Sequence of chain 1.D:
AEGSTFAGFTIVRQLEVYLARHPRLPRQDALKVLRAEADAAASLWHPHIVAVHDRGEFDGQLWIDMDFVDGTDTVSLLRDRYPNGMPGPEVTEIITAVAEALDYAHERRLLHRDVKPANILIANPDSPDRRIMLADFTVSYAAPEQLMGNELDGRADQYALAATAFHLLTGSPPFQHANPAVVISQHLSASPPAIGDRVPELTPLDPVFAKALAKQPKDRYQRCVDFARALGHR

This small molecule binds to this protein.
Small molecule (SMILES): O=C(c1ccc(Nc2nccc(-c3cc4ccccc4s3)n2)cc1)N1CCC(N2CCCC2)CC1

Binding-site contacts:
Ligand atom C9 contacts residue ASP96 of chain 1.D at 4.0 Å.
Ligand atom C24 contacts residue ASP159 of chain 1.D at 3.0 Å.
Ligand atom C27 contacts residue VAL26 of chain 1.D at 3.8 Å (hydrophobic).
Ligand atom C17 contacts residue PHE91 of chain 1.D at 3.9 Å (hydrophobic).
Ligand atom N3 contacts residue LEU144 of chain 1.D at 3.8 Å.
Ligand atom C16 contacts residue LEU144 of chain 1.D at 3.5 Å (hydrophobic).
Ligand atom O contacts residue THR95 of chain 1.D at 3.6 Å.
Ligand atom C21 contacts residue VAL26 of chain 1.D at 4.0 Å (hydrophobic).
Ligand atom C24 contacts residue VAL26 of chain 1.D at 4.0 Å (hydrophobic).
Ligand atom C17 contacts residue ASP90 of chain 1.D at 3.2 Å.
Ligand atom C19 contacts residue LEU144 of chain 1.D at 4.0 Å (hydrophobic).
Ligand atom C15 contacts residue GLY94 of chain 1.D at 3.6 Å.
Ligand atom C20 contacts residue VAL26 of chain 1.D at 3.9 Å (hydrophobic).
Ligand atom C13 contacts residue VAL92 of chain 1.D at 3.8 Å (hydrophobic).
Ligand atom C3 contacts residue ASP96 of chain 1.D at 3.3 Å.
Ligand atom C17 contacts residue ALA39 of chain 1.D at 3.4 Å (hydrophobic).
Ligand atom N3 contacts residue ASP90 of chain 1.D at 4.0 Å.
Ligand atom C21 contacts residue MET89 of chain 1.D at 4.0 Å (hydrophobic).
Ligand atom C12 contacts residue LEU144 of chain 1.D at 3.7 Å (hydrophobic).
Ligand atom N3 contacts residue PHE91 of chain 1.D at 3.8 Å.
Ligand atom N2 contacts residue LEU144 of chain 1.D at 3.8 Å.
Ligand atom C14 contacts residue PHE91 of chain 1.D at 4.0 Å (hydrophobic).
Ligand atom N3 contacts residue VAL92 of chain 1.D at 3.1 Å (h-bond).
Ligand atom O contacts residue ASP96 of chain 1.D at 3.1 Å (salt-bridge).
Ligand atom N2 contacts residue PHE91 of chain 1.D at 4.0 Å.
Ligand atom C18 contacts residue ASP90 of chain 1.D at 4.0 Å.
Ligand atom N2 contacts residue VAL92 of chain 1.D at 3.4 Å (h-bond).
Ligand atom C22 contacts residue VAL26 of chain 1.D at 3.9 Å (hydrophobic).
Ligand atom O contacts residue SER99 of chain 1.D at 3.6 Å.
Ligand atom C8 contacts residue LEU18 of chain 1.D at 3.1 Å (hydrophobic).
Ligand atom C14 contacts residue VAL92 of chain 1.D at 3.4 Å (hydrophobic).
Ligand atom C26 contacts residue VAL26 of chain 1.D at 3.9 Å (hydrophobic).
Ligand atom C25 contacts residue VAL26 of chain 1.D at 4.0 Å (hydrophobic).
Ligand atom N4 contacts residue LEU144 of chain 1.D at 3.7 Å.
Ligand atom C23 contacts residue VAL26 of chain 1.D at 4.0 Å (hydrophobic).
Ligand atom C17 contacts residue VAL92 of chain 1.D at 3.8 Å (hydrophobic).
Ligand atom S contacts residue VAL26 of chain 1.D at 3.9 Å.
Ligand atom C18 contacts residue ALA39 of chain 1.D at 3.5 Å (hydrophobic).
Ligand atom C6 contacts residue SER99 of chain 1.D at 3.7 Å.
Ligand atom C23 contacts residue ASP159 of chain 1.D at 3.2 Å.